Sequence of chain 1.A:
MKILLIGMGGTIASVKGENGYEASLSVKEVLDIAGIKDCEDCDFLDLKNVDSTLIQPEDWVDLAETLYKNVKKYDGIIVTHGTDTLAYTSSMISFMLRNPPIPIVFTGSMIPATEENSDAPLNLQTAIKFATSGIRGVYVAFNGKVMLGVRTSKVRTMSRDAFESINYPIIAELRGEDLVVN

A small-molecule ligand and the protein it binds are described below.
Small molecule (SMILES): N[C@@H](CC(=O)O)C(=O)O

Binding-site contacts:
Ligand atom OD1 contacts residue THR33 of chain 1.A at 3.1 Å (h-bond).
Ligand atom OD2 contacts residue THR33 of chain 1.A at 3.1 Å (h-bond).
Ligand atom C contacts residue GLY32 of chain 1.A at 4.4 Å.
Ligand atom OXT contacts residue THR105 of chain 1.A at 3.2 Å (h-bond).
Ligand atom OXT contacts residue GLY104 of chain 1.A at 3.3 Å.
Ligand atom N contacts residue THR75 of chain 1.A at 4.4 Å.
Ligand atom C contacts residue SER74 of chain 1.A at 3.5 Å.
Ligand atom CB contacts residue THR33 of chain 1.A at 3.2 Å.
Ligand atom CG contacts residue ASP106 of chain 1.A at 4.4 Å.
Ligand atom CG contacts residue GLY104 of chain 1.A at 4.3 Å.
Ligand atom N contacts residue ASP73 of chain 1.A at 2.6 Å (salt-bridge).
Ligand atom OXT contacts residue SER74 of chain 1.A at 2.6 Å (h-bond).
Ligand atom C contacts residue GLY104 of chain 1.A at 3.6 Å.
Ligand atom OXT contacts residue ASP73 of chain 1.A at 4.0 Å.
Ligand atom O contacts residue GLY32 of chain 1.A at 3.4 Å.
Ligand atom OD2 contacts residue SER131 of chain 1.A at 3.3 Å (h-bond).
Ligand atom CB contacts residue THR105 of chain 1.A at 3.6 Å.
Ligand atom O contacts residue GLY104 of chain 1.A at 3.4 Å.
Ligand atom CG contacts residue THR105 of chain 1.A at 3.1 Å.
Ligand atom CG contacts residue THR33 of chain 1.A at 2.9 Å.
Ligand atom CG contacts residue SER131 of chain 1.A at 4.0 Å.
Ligand atom CA contacts residue ASP73 of chain 1.A at 3.2 Å.
Ligand atom OD2 contacts residue MET132 of chain 1.A at 4.1 Å.
Ligand atom O contacts residue THR33 of chain 1.A at 3.9 Å.
Ligand atom OD1 contacts residue THR105 of chain 1.A at 2.8 Å (h-bond).
Ligand atom CA contacts residue THR33 of chain 1.A at 3.4 Å.
Ligand atom OXT contacts residue ASP106 of chain 1.A at 2.9 Å (salt-bridge).
Ligand atom O contacts residue ASP73 of chain 1.A at 3.3 Å (salt-bridge).
Ligand atom C contacts residue THR105 of chain 1.A at 3.9 Å.
Ligand atom OD1 contacts residue SER131 of chain 1.A at 3.9 Å.
Ligand atom C contacts residue ASP73 of chain 1.A at 3.4 Å.
Ligand atom OD1 contacts residue GLY32 of chain 1.A at 4.1 Å.
Ligand atom CA contacts residue ASP106 of chain 1.A at 3.4 Å.
Ligand atom C contacts residue THR33 of chain 1.A at 4.3 Å.
Ligand atom OD1 contacts residue GLY104 of chain 1.A at 3.2 Å.
Ligand atom N contacts residue ASP106 of chain 1.A at 2.5 Å (salt-bridge).
Ligand atom O contacts residue SER74 of chain 1.A at 2.8 Å (h-bond).
Ligand atom CB contacts residue ASP106 of chain 1.A at 3.4 Å.
Ligand atom C contacts residue ASP106 of chain 1.A at 3.6 Å.
Ligand atom OD2 contacts residue THR105 of chain 1.A at 2.7 Å (h-bond).